The small molecule below binds the protein below.
Small molecule (SMILES): Nc1ncnc2c1ncn2[C@@H]1O[C@@H](CN(CCCNc2ncnc3c2ncn3[C@H]2O[C@@H](CO)[C@@H](O)[C@H]2O)CC[C@H](N)C(=O)O)[C@@H](O)[C@H]1O

Sequence of chain 1.B:
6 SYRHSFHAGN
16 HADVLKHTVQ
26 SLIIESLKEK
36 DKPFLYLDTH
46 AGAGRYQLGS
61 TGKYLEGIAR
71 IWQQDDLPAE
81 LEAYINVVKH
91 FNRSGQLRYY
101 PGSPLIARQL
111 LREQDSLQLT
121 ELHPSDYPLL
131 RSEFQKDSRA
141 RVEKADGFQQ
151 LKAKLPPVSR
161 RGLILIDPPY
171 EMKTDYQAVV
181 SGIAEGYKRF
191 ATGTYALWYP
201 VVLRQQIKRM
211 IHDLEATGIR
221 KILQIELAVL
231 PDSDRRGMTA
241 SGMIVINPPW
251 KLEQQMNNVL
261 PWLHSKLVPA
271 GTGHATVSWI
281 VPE

Binding-site contacts:
Ligand atom C10 contacts residue TRP198 of chain 1.B at 3.3 Å (hydrophobic).
Ligand atom C25 contacts residue HIS123 of chain 1.B at 3.2 Å.
Ligand atom C11 contacts residue PRO168 of chain 1.B at 3.1 Å (hydrophobic).
Ligand atom C11 contacts residue ASP167 of chain 1.B at 3.3 Å.
Ligand atom C23 contacts residue HIS123 of chain 1.B at 3.2 Å.
Ligand atom O9 contacts residue TYR51 of chain 1.B at 3.3 Å (h-bond).
Ligand atom C6 contacts residue TRP198 of chain 1.B at 3.5 Å (hydrophobic).
Ligand atom N7 contacts residue ASP167 of chain 1.B at 2.8 Å (salt-bridge).
Ligand atom O5 contacts residue GLY102 of chain 1.B at 3.2 Å.
Ligand atom C24 contacts residue HIS123 of chain 1.B at 3.2 Å.
Ligand atom O2 contacts residue LYS63 of chain 1.B at 3.4 Å.
Ligand atom O9 contacts residue ALA48 of chain 1.B at 3.2 Å (h-bond).
Ligand atom O1 contacts residue HIS12 of chain 1.B at 3.2 Å.
Ligand atom N7 contacts residue SER103 of chain 1.B at 3.0 Å (h-bond).
Ligand atom C11 contacts residue TRP198 of chain 1.B at 3.5 Å (hydrophobic).
Ligand atom N9 contacts residue HIS123 of chain 1.B at 2.9 Å.
Ligand atom N3 contacts residue HIS12 of chain 1.B at 3.5 Å.
Ligand atom O8 contacts residue TYR51 of chain 1.B at 2.6 Å (h-bond).
Ligand atom N7 contacts residue HIS45 of chain 1.B at 2.8 Å (h-bond).
Ligand atom O6 contacts residue ASP167 of chain 1.B at 3.3 Å (salt-bridge).
Ligand atom C17 contacts residue HIS45 of chain 1.B at 3.4 Å.
Ligand atom O9 contacts residue GLY47 of chain 1.B at 3.3 Å.
Ligand atom C17 contacts residue SER103 of chain 1.B at 3.2 Å.
Ligand atom C21 contacts residue ASP126 of chain 1.B at 3.0 Å.
Ligand atom C17 contacts residue ALA46 of chain 1.B at 3.5 Å (hydrophobic).
Ligand atom N4 contacts residue LYS21 of chain 1.B at 3.2 Å (salt-bridge).
Ligand atom C15 contacts residue HIS45 of chain 1.B at 3.1 Å.
Ligand atom O6 contacts residue SER103 of chain 1.B at 2.9 Å (h-bond).
Ligand atom N8 contacts residue HIS123 of chain 1.B at 3.3 Å (h-bond).
Ligand atom C12 contacts residue ASP167 of chain 1.B at 3.5 Å.
Ligand atom O2 contacts residue ASN15 of chain 1.B at 3.2 Å (h-bond).
Ligand atom O7 contacts residue GLY47 of chain 1.B at 3.5 Å.
Ligand atom C18 contacts residue SER103 of chain 1.B at 2.9 Å.
Ligand atom N5 contacts residue TRP198 of chain 1.B at 3.4 Å.
Ligand atom O6 contacts residue HIS22 of chain 1.B at 3.0 Å (h-bond).
Ligand atom N5 contacts residue ASP167 of chain 1.B at 3.0 Å (salt-bridge).
Ligand atom C27 contacts residue HIS123 of chain 1.B at 3.4 Å.
Ligand atom C7 contacts residue TRP198 of chain 1.B at 3.2 Å (hydrophobic).
Ligand atom O5 contacts residue SER103 of chain 1.B at 3.0 Å (h-bond).
Ligand atom O9 contacts residue ASP126 of chain 1.B at 2.3 Å (salt-bridge).